Binding-site contacts:
Ligand atom C26 contacts residue LYS171 of chain 1.A at 3.8 Å.
Ligand atom C26 contacts residue TRP489 of chain 4.A at 3.4 Å (hydrophobic).
Ligand atom O27 contacts residue TRP489 of chain 4.A at 3.5 Å.
Ligand atom C02 contacts residue TRP489 of chain 4.A at 3.5 Å (hydrophobic).
Ligand atom O27 contacts residue GLY36 of chain 1.A at 3.3 Å.
Ligand atom C23 contacts residue FAD1 of chain 4.C at 3.6 Å.
Ligand atom C07 contacts residue MET115 of chain 1.A at 3.7 Å (hydrophobic).
Ligand atom C22 contacts residue MET266 of chain 4.A at 3.6 Å (hydrophobic).
Ligand atom O16 contacts residue LYS171 of chain 1.A at 3.2 Å.
Ligand atom C23 contacts residue MET485 of chain 4.A at 3.7 Å (hydrophobic).
Ligand atom C25 contacts residue GLY36 of chain 1.A at 3.5 Å.
Ligand atom C02 contacts residue ARG292 of chain 4.A at 3.8 Å.
Ligand atom N18 contacts residue ARG292 of chain 4.A at 3.0 Å (salt-bridge).
Ligand atom O01 contacts residue ARG292 of chain 4.A at 2.5 Å (salt-bridge).
Ligand atom C06 contacts residue SER568 of chain 4.A at 3.4 Å.
Ligand atom C07 contacts residue ARG292 of chain 4.A at 3.8 Å.
Ligand atom N03 contacts residue LYS171 of chain 1.A at 3.1 Å (salt-bridge).
Ligand atom O16 contacts residue PRO112 of chain 1.A at 3.7 Å.
Ligand atom C13 contacts residue ALA37 of chain 1.A at 3.5 Å (hydrophobic).
Ligand atom C07 contacts residue ASP291 of chain 4.A at 3.8 Å.
Ligand atom O15 contacts residue SER568 of chain 4.A at 2.9 Å (h-bond).
Ligand atom C23 contacts residue HIS267 of chain 4.A at 3.4 Å.
Ligand atom C09 contacts residue PHE121 of chain 1.A at 3.6 Å (hydrophobic).
Ligand atom O01 contacts residue SER568 of chain 4.A at 3.2 Å (h-bond).
Ligand atom O27 contacts residue LYS171 of chain 1.A at 2.6 Å (salt-bridge).
Ligand atom C09 contacts residue VAL111 of chain 1.A at 3.6 Å (hydrophobic).
Ligand atom C21 contacts residue PHE121 of chain 1.A at 3.7 Å (hydrophobic).
Ligand atom N17 contacts residue TRP489 of chain 4.A at 3.2 Å.
Ligand atom C13 contacts residue GLN122 of chain 1.A at 3.6 Å.
Ligand atom C19 contacts residue TRP489 of chain 4.A at 3.4 Å (hydrophobic).
Ligand atom O12 contacts residue PHE121 of chain 1.A at 3.6 Å.
Ligand atom C13 contacts residue GLY36 of chain 1.A at 3.8 Å.
Ligand atom O14 contacts residue LYS171 of chain 1.A at 3.6 Å.
Ligand atom N18 contacts residue TRP489 of chain 4.A at 3.2 Å.
Ligand atom N24 contacts residue TRP489 of chain 4.A at 3.5 Å.
Ligand atom O20 contacts residue TRP489 of chain 4.A at 3.6 Å (h-bond).
Ligand atom C21 contacts residue ARG292 of chain 4.A at 3.7 Å.
Ligand atom C25 contacts residue TRP489 of chain 4.A at 3.7 Å (hydrophobic).
Ligand atom C06 contacts residue ARG292 of chain 4.A at 3.7 Å.
Ligand atom C08 contacts residue MET115 of chain 1.A at 3.6 Å (hydrophobic).

A small-molecule ligand and the protein it binds are described below.
Small molecule (SMILES): CCCOc1nn(C(=O)NS(=O)(=O)c2ccccc2C(=O)OC)c(=O)n1C

Sequence of chain 1.A:
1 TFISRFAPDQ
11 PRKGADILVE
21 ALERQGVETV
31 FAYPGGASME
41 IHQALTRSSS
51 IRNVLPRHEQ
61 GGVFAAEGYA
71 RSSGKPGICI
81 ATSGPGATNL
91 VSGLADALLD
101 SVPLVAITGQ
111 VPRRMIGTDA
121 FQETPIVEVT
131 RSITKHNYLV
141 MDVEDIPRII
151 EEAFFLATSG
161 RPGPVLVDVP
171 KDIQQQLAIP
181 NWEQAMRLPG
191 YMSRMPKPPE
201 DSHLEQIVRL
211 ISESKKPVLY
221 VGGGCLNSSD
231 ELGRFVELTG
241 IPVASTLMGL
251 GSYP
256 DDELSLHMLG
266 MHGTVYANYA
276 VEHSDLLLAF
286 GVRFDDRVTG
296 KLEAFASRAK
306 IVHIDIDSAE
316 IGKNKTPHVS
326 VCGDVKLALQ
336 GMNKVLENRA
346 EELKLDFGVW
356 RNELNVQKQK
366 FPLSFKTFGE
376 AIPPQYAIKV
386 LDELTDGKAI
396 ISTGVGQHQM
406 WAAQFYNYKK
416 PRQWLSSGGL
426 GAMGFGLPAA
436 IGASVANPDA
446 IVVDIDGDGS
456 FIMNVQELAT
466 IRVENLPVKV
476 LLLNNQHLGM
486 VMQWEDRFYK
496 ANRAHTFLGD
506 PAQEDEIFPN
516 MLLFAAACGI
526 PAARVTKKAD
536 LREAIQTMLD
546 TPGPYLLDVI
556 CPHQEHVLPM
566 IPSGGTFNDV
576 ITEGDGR

Sequence of chain 4.A:
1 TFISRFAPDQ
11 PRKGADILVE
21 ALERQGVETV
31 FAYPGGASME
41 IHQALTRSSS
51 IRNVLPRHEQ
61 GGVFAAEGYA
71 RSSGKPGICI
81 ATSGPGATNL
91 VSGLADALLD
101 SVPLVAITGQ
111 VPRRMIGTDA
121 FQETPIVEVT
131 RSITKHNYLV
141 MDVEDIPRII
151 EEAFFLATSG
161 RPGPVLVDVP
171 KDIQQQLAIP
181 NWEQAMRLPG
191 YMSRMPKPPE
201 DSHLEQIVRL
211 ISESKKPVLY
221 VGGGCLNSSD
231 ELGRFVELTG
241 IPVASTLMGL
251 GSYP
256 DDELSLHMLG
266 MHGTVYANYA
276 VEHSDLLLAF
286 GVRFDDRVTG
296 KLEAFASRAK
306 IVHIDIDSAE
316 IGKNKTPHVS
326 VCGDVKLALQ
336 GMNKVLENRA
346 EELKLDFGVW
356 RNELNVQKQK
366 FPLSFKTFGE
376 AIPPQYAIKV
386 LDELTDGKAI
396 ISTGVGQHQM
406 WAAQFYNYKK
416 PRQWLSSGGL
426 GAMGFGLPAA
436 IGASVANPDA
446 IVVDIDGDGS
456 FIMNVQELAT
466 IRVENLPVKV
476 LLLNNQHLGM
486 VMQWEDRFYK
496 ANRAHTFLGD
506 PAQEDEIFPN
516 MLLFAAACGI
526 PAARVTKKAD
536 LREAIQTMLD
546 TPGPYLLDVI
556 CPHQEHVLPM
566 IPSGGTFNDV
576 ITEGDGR